The small molecule below binds the protein below.
Small molecule (SMILES): O=c1c(O)c(-c2cc(O)c(O)c(O)c2)oc2cc(O)ccc12

Binding-site contacts:
Ligand atom C7 contacts residue HIS41 of chain 1.A at 3.6 Å.
Ligand atom O3 contacts residue CYS145 of chain 1.A at 3.2 Å (h-bond).
Ligand atom O4 contacts residue ARG188 of chain 1.A at 3.6 Å.
Ligand atom O3 contacts residue GLU166 of chain 1.A at 2.6 Å (salt-bridge).
Ligand atom O5 contacts residue THR26 of chain 1.A at 2.5 Å (h-bond).
Ligand atom O7 contacts residue THR25 of chain 1.A at 3.4 Å.
Ligand atom O6 contacts residue LEU27 of chain 1.A at 3.8 Å.
Ligand atom C15 contacts residue HIS41 of chain 1.A at 3.7 Å.
Ligand atom C10 contacts residue CYS145 of chain 1.A at 2.8 Å (hydrophobic).
Ligand atom O5 contacts residue LEU27 of chain 1.A at 3.6 Å.
Ligand atom C9 contacts residue GLU166 of chain 1.A at 3.6 Å.
Ligand atom C8 contacts residue GLU166 of chain 1.A at 3.5 Å.
Ligand atom C10 contacts residue HIS41 of chain 1.A at 3.4 Å.
Ligand atom O5 contacts residue GLY143 of chain 1.A at 3.5 Å.
Ligand atom C1 contacts residue MET165 of chain 1.A at 3.3 Å (hydrophobic).
Ligand atom O2 contacts residue MET165 of chain 1.A at 3.2 Å.
Ligand atom C15 contacts residue CYS145 of chain 1.A at 1.8 Å (hydrophobic).
Ligand atom O6 contacts residue GLY143 of chain 1.A at 2.9 Å (h-bond).
Ligand atom C9 contacts residue MET165 of chain 1.A at 3.4 Å (hydrophobic).
Ligand atom O4 contacts residue GLN189 of chain 1.A at 3.6 Å.
Ligand atom C13 contacts residue THR26 of chain 1.A at 3.8 Å.
Ligand atom C14 contacts residue GLY143 of chain 1.A at 3.3 Å.
Ligand atom C11 contacts residue HIS41 of chain 1.A at 3.8 Å.
Ligand atom C13 contacts residue GLY143 of chain 1.A at 3.6 Å.
Ligand atom C6 contacts residue MET165 of chain 1.A at 3.5 Å (hydrophobic).
Ligand atom O1 contacts residue HIS41 of chain 1.A at 3.2 Å.
Ligand atom O4 contacts residue ASP187 of chain 1.A at 3.4 Å (salt-bridge).
Ligand atom C9 contacts residue HIS164 of chain 1.A at 3.9 Å.
Ligand atom C14 contacts residue CYS145 of chain 1.A at 2.6 Å (hydrophobic).
Ligand atom C7 contacts residue HIS164 of chain 1.A at 3.9 Å.
Ligand atom O6 contacts residue SER144 of chain 1.A at 3.1 Å (h-bond).
Ligand atom O2 contacts residue GLU166 of chain 1.A at 2.8 Å (salt-bridge).
Ligand atom C7 contacts residue CYS145 of chain 1.A at 3.2 Å (hydrophobic).
Ligand atom C8 contacts residue HIS164 of chain 1.A at 3.8 Å.
Ligand atom C2 contacts residue ARG188 of chain 1.A at 3.6 Å.
Ligand atom C2 contacts residue GLN189 of chain 1.A at 3.8 Å.
Ligand atom C8 contacts residue CYS145 of chain 1.A at 3.5 Å (hydrophobic).
Ligand atom C4 contacts residue HIS41 of chain 1.A at 3.8 Å.
Ligand atom O6 contacts residue CYS145 of chain 1.A at 2.6 Å (h-bond).
Ligand atom C1 contacts residue GLN189 of chain 1.A at 3.6 Å.

Sequence of chain 1.A:
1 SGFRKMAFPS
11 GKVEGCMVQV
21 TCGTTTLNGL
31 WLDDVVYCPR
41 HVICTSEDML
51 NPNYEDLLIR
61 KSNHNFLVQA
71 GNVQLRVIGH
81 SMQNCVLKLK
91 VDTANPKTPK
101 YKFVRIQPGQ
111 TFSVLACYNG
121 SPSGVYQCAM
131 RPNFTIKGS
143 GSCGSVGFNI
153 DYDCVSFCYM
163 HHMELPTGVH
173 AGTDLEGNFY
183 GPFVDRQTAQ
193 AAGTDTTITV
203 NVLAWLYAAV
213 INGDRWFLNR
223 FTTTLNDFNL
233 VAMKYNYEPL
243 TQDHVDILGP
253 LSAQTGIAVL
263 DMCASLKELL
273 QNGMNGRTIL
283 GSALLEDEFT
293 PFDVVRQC